Binding-site contacts:
Ligand atom O6 contacts residue LYS175 of chain 12.A at 4.2 Å.
Ligand atom C4 contacts residue GLU256 of chain 12.A at 3.9 Å.
Ligand atom O6 contacts residue LEU172 of chain 12.A at 4.0 Å.
Ligand atom C1 contacts residue GLU256 of chain 12.A at 4.5 Å.
Ligand atom C1 contacts residue LEU172 of chain 12.A at 3.7 Å (hydrophobic).
Ligand atom C1 contacts residue ASN259 of chain 12.A at 4.4 Å.
Ligand atom C3 contacts residue LEU172 of chain 12.A at 4.4 Å (hydrophobic).
Ligand atom C2 contacts residue LEU172 of chain 12.A at 3.6 Å (hydrophobic).
Ligand atom C1 contacts residue ILE260 of chain 12.A at 4.3 Å (hydrophobic).

Sequence of chain 12.A:
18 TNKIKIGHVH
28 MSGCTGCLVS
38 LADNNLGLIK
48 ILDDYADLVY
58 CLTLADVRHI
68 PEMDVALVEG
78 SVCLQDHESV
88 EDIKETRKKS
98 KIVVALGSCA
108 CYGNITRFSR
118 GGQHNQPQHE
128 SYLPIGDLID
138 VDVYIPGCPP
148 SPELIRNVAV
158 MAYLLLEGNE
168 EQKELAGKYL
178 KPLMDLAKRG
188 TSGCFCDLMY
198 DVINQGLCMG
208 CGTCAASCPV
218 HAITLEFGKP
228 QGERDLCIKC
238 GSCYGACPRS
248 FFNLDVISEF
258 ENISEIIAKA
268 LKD

A protein and the small-molecule ligand that binds it are described below.
Small molecule (SMILES): C[C@@H](O)[C@@H](C)O